Binding-site contacts:
Ligand atom C7 contacts residue ASN217 of chain 1.A at 3.5 Å.
Ligand atom O6 contacts residue ALA307 of chain 1.A at 3.9 Å.
Ligand atom N2 contacts residue THR297 of chain 1.A at 2.8 Å (h-bond).
Ligand atom O7 contacts residue SER296 of chain 1.A at 4.0 Å.
Ligand atom C1 contacts residue THR297 of chain 1.A at 4.0 Å.
Ligand atom O7 contacts residue LYS295 of chain 1.A at 3.6 Å (salt-bridge).
Ligand atom O7 contacts residue ASN217 of chain 1.A at 3.8 Å.
Ligand atom C6 contacts residue LEU299 of chain 1.A at 4.0 Å (hydrophobic).
Ligand atom C1 contacts residue LEU299 of chain 1.A at 4.1 Å (hydrophobic).
Ligand atom C7 contacts residue THR297 of chain 1.A at 3.6 Å.
Ligand atom C1 contacts residue ASN217 of chain 1.A at 1.4 Å.
Ligand atom C3 contacts residue THR297 of chain 1.A at 3.8 Å.
Ligand atom O7 contacts residue THR297 of chain 1.A at 3.5 Å (h-bond).
Ligand atom C2 contacts residue THR297 of chain 1.A at 3.7 Å.
Ligand atom C8 contacts residue ASN217 of chain 1.A at 3.7 Å.
Ligand atom O7 contacts residue PHE218 of chain 1.A at 4.2 Å.
Ligand atom O3 contacts residue THR297 of chain 1.A at 4.4 Å.
Ligand atom C5 contacts residue LEU299 of chain 1.A at 3.9 Å (hydrophobic).
Ligand atom O7 contacts residue THR219 of chain 1.A at 4.3 Å.
Ligand atom C2 contacts residue ASN217 of chain 1.A at 2.5 Å.
Ligand atom C6 contacts residue ALA307 of chain 1.A at 4.2 Å (hydrophobic).
Ligand atom N2 contacts residue ASN217 of chain 1.A at 3.0 Å (h-bond).
Ligand atom C5 contacts residue ASN217 of chain 1.A at 3.6 Å.
Ligand atom C8 contacts residue THR219 of chain 1.A at 3.7 Å.
Ligand atom C4 contacts residue ASN217 of chain 1.A at 4.3 Å.
Ligand atom O5 contacts residue ASN217 of chain 1.A at 2.4 Å (h-bond).
Ligand atom O5 contacts residue LEU299 of chain 1.A at 3.8 Å.
Ligand atom C3 contacts residue ASN217 of chain 1.A at 3.8 Å.
Ligand atom O5 contacts residue ALA307 of chain 1.A at 4.3 Å.

The protein below binds the small molecule below.
Small molecule (SMILES): CC(=O)N[C@H]1[C@H](O[C@H]2[C@H](O)[C@@H](NC(C)=O)CO[C@@H]2CO)O[C@H](CO)[C@@H](O)[C@@H]1O

Sequence of chain 1.A:
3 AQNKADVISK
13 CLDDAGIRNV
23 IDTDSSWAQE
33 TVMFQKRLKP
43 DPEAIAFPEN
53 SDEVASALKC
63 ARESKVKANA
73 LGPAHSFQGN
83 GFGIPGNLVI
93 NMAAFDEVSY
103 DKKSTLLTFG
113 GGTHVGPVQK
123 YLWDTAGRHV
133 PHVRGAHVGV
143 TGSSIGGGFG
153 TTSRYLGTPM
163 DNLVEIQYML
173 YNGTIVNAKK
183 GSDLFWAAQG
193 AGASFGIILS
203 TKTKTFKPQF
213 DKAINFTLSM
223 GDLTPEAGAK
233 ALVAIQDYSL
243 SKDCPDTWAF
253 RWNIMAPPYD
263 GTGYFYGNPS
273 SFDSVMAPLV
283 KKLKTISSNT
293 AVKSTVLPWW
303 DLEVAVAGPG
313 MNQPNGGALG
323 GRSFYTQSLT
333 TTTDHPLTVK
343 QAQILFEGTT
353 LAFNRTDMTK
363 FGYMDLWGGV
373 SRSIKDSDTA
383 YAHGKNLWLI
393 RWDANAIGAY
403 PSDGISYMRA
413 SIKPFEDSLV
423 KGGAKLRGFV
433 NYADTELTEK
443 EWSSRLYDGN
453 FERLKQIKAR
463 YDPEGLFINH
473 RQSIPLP